Binding-site contacts:
Ligand atom C6 contacts residue THR248 of chain 1.E at 4.0 Å.
Ligand atom O5 contacts residue ASN246 of chain 1.E at 2.4 Å (h-bond).
Ligand atom O5 contacts residue THR248 of chain 1.E at 3.4 Å.
Ligand atom N2 contacts residue ASN246 of chain 1.E at 2.9 Å (h-bond).
Ligand atom C6 contacts residue ASN249 of chain 1.E at 4.1 Å.
Ligand atom C5 contacts residue ASN246 of chain 1.E at 3.7 Å.
Ligand atom C4 contacts residue ASN246 of chain 1.E at 4.2 Å.
Ligand atom O7 contacts residue ASN246 of chain 1.E at 4.2 Å.
Ligand atom O5 contacts residue ASN249 of chain 1.E at 4.3 Å.
Ligand atom O6 contacts residue THR248 of chain 1.E at 3.7 Å.
Ligand atom C7 contacts residue ASN246 of chain 1.E at 3.8 Å.
Ligand atom C1 contacts residue ASN246 of chain 1.E at 1.4 Å.
Ligand atom C1 contacts residue THR248 of chain 1.E at 3.7 Å.
Ligand atom C3 contacts residue ASN246 of chain 1.E at 3.8 Å.
Ligand atom C5 contacts residue THR248 of chain 1.E at 3.6 Å.
Ligand atom C2 contacts residue ASN246 of chain 1.E at 2.4 Å.

Sequence of chain 1.E:
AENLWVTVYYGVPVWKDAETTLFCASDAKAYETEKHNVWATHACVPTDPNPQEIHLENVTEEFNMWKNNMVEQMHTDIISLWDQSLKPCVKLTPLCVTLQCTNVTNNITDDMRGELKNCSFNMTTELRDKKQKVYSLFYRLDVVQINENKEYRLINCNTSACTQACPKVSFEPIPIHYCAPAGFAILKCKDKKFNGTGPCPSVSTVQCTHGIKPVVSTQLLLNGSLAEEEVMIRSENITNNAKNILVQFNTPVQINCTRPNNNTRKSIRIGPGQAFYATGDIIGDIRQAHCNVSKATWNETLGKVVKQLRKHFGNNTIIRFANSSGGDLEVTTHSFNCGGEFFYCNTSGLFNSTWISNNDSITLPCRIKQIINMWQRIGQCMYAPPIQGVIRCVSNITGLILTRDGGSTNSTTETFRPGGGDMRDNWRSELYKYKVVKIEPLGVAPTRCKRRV

This protein binds this small molecule.
Small molecule (SMILES): CC(=O)N[C@H]1[C@H](O[C@H]2[C@H](O)[C@@H](NC(C)=O)CO[C@@H]2CO)O[C@H](CO)[C@@H](O)[C@@H]1O